Sequence of chain 1.D:
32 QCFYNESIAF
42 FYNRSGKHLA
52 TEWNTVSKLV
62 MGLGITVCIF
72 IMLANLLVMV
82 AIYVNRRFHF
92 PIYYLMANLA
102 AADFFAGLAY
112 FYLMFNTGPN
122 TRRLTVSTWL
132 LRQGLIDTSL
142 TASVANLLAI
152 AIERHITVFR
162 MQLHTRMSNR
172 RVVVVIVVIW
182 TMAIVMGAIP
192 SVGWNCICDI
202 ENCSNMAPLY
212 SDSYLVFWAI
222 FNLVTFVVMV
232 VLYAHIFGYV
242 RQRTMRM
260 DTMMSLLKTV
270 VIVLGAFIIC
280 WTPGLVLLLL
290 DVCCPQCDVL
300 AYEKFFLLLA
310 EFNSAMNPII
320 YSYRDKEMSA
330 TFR

A small-molecule ligand and the protein it binds are described below.
Small molecule (SMILES): CCCCCCc1ccccc1CCCCC(=O)N[C@H](CO)COP(=O)(O)O

Binding-site contacts:
Ligand atom C11 contacts residue LEU306 of chain 1.D at 3.7 Å (hydrophobic).
Ligand atom C1 contacts residue ALA208 of chain 1.D at 4.0 Å (hydrophobic).
Ligand atom O3 contacts residue LYS48 of chain 1.D at 3.8 Å.
Ligand atom C10 contacts residue GLU302 of chain 1.D at 4.0 Å.
Ligand atom C9 contacts residue LEU306 of chain 1.D at 3.7 Å (hydrophobic).
Ligand atom C19 contacts residue LYS303 of chain 1.D at 3.8 Å.
Ligand atom C10 contacts residue PHE305 of chain 1.D at 3.9 Å (hydrophobic).
Ligand atom O6 contacts residue THR118 of chain 1.D at 3.8 Å.
Ligand atom C1 contacts residue TYR211 of chain 1.D at 3.2 Å (hydrophobic).
Ligand atom C4 contacts residue TRP219 of chain 1.D at 3.3 Å (hydrophobic).
Ligand atom C7 contacts residue LEU306 of chain 1.D at 3.6 Å (hydrophobic).
Ligand atom C12 contacts residue LEU306 of chain 1.D at 3.7 Å (hydrophobic).
Ligand atom C2 contacts residue LEU216 of chain 1.D at 3.6 Å (hydrophobic).
Ligand atom C16 contacts residue GLN134 of chain 1.D at 3.3 Å.
Ligand atom O4 contacts residue TYR43 of chain 1.D at 3.2 Å (h-bond).
Ligand atom O1 contacts residue LEU306 of chain 1.D at 4.0 Å.
Ligand atom C4 contacts residue LEU287 of chain 1.D at 4.0 Å (hydrophobic).
Ligand atom C2 contacts residue TYR211 of chain 1.D at 4.0 Å (hydrophobic).
Ligand atom O6 contacts residue ARG133 of chain 1.D at 2.5 Å (salt-bridge).
Ligand atom C1 contacts residue ASP138 of chain 1.D at 4.0 Å.
Ligand atom O4 contacts residue LYS48 of chain 1.D at 2.6 Å (salt-bridge).
Ligand atom C20 contacts residue LYS48 of chain 1.D at 3.0 Å.
Ligand atom C19 contacts residue GLU302 of chain 1.D at 3.1 Å.
Ligand atom N1 contacts residue GLU302 of chain 1.D at 2.9 Å (salt-bridge).
Ligand atom C5 contacts residue LEU287 of chain 1.D at 3.3 Å (hydrophobic).
Ligand atom O5 contacts residue THR118 of chain 1.D at 3.4 Å.
Ligand atom P1 contacts residue ARG133 of chain 1.D at 3.8 Å.
Ligand atom C3 contacts residue ASP138 of chain 1.D at 3.0 Å.
Ligand atom O2 contacts residue LYS303 of chain 1.D at 3.2 Å.
Ligand atom C15 contacts residue GLU302 of chain 1.D at 3.2 Å.
Ligand atom O6 contacts residue THR122 of chain 1.D at 4.0 Å.
Ligand atom C10 contacts residue LEU306 of chain 1.D at 3.4 Å (hydrophobic).
Ligand atom P1 contacts residue LYS48 of chain 1.D at 3.9 Å.
Ligand atom C18 contacts residue GLU302 of chain 1.D at 3.6 Å.
Ligand atom C8 contacts residue LEU306 of chain 1.D at 3.6 Å (hydrophobic).
Ligand atom C17 contacts residue GLU302 of chain 1.D at 3.9 Å.
Ligand atom O1 contacts residue LEU114 of chain 1.D at 3.6 Å.
Ligand atom C14 contacts residue GLU302 of chain 1.D at 3.0 Å.
Ligand atom O5 contacts residue LYS303 of chain 1.D at 4.0 Å.
Ligand atom C5 contacts residue TRP219 of chain 1.D at 3.7 Å (hydrophobic).